The protein below binds the small molecule below.
Small molecule (SMILES): CC(=O)N[C@H]1[C@H](O[C@H]2[C@H](O)[C@@H](NC(C)=O)CO[C@@H]2CO)O[C@H](CO)[C@@H](O)[C@@H]1O

Binding-site contacts:
Ligand atom C1 contacts residue ASN521 of chain 1.A at 1.4 Å.
Ligand atom C5 contacts residue ASN521 of chain 1.A at 3.7 Å.
Ligand atom N2 contacts residue ASN521 of chain 1.A at 2.9 Å (h-bond).
Ligand atom C1 contacts residue SER519 of chain 1.A at 4.3 Å.
Ligand atom C4 contacts residue ASN521 of chain 1.A at 4.3 Å.
Ligand atom C7 contacts residue ASN521 of chain 1.A at 3.9 Å.
Ligand atom O5 contacts residue ASN521 of chain 1.A at 2.4 Å (h-bond).
Ligand atom O7 contacts residue ASN521 of chain 1.A at 4.4 Å.
Ligand atom C2 contacts residue ASN521 of chain 1.A at 2.5 Å.
Ligand atom C3 contacts residue ASN521 of chain 1.A at 3.8 Å.

Sequence of chain 1.A:
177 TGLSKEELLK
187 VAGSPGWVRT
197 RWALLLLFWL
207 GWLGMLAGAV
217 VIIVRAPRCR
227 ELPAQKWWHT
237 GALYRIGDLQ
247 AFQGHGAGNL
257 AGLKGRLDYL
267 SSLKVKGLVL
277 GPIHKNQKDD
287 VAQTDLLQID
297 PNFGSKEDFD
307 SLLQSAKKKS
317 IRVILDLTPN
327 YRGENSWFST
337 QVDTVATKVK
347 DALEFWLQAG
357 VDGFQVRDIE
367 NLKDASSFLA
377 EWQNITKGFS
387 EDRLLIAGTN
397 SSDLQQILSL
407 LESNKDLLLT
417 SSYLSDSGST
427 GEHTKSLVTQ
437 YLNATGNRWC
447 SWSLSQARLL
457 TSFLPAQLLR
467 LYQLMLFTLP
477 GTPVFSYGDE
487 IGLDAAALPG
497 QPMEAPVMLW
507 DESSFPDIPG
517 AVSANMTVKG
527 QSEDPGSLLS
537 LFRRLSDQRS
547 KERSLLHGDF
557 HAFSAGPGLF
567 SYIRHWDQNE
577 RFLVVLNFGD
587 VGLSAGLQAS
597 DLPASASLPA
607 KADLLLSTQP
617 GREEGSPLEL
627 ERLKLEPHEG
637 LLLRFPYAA